Binding-site contacts:
Ligand atom F3 contacts residue TYR152 of chain 15.A at 3.6 Å.
Ligand atom F3 contacts residue ALA150 of chain 15.A at 3.0 Å.
Ligand atom C2C contacts residue TYR128 of chain 15.A at 3.2 Å (hydrophobic).
Ligand atom C4B contacts residue TYR152 of chain 15.A at 3.6 Å (hydrophobic).
Ligand atom F2 contacts residue VAL176 of chain 15.A at 2.7 Å.
Ligand atom F2 contacts residue PHE186 of chain 15.A at 3.1 Å.
Ligand atom C3B contacts residue MET224 of chain 15.A at 3.6 Å (hydrophobic).
Ligand atom CM6 contacts residue TYR152 of chain 15.A at 3.4 Å (hydrophobic).
Ligand atom C6B contacts residue TYR152 of chain 15.A at 3.6 Å (hydrophobic).
Ligand atom C2A contacts residue PHE186 of chain 15.A at 3.3 Å (hydrophobic).
Ligand atom C3 contacts residue LEU106 of chain 15.A at 3.4 Å (hydrophobic).
Ligand atom F1 contacts residue MET224 of chain 15.A at 3.7 Å.
Ligand atom CM2 contacts residue MET224 of chain 15.A at 3.5 Å (hydrophobic).
Ligand atom F3 contacts residue SER175 of chain 15.A at 2.8 Å.
Ligand atom C3C contacts residue TYR128 of chain 15.A at 3.1 Å (hydrophobic).
Ligand atom F1 contacts residue PHE186 of chain 15.A at 3.3 Å.
Ligand atom F3 contacts residue PRO174 of chain 15.A at 3.1 Å.
Ligand atom CM4 contacts residue VAL176 of chain 15.A at 3.7 Å (hydrophobic).
Ligand atom CM3 contacts residue ASN219 of chain 15.A at 3.5 Å.
Ligand atom O1A contacts residue PRO174 of chain 15.A at 3.4 Å.
Ligand atom C4 contacts residue LEU106 of chain 15.A at 3.3 Å (hydrophobic).
Ligand atom CM2 contacts residue TYR128 of chain 15.A at 3.4 Å (hydrophobic).
Ligand atom O1A contacts residue ALA24 of chain 15.C at 3.4 Å.
Ligand atom O1 contacts residue MET221 of chain 15.A at 3.7 Å.
Ligand atom C3A contacts residue PHE186 of chain 15.A at 3.1 Å (hydrophobic).
Ligand atom C4 contacts residue TYR197 of chain 15.A at 3.7 Å (hydrophobic).
Ligand atom N1A contacts residue PHE186 of chain 15.A at 3.5 Å.
Ligand atom O1A contacts residue PHE186 of chain 15.A at 3.4 Å.
Ligand atom CM4 contacts residue PHE186 of chain 15.A at 3.5 Å (hydrophobic).
Ligand atom F3 contacts residue VAL176 of chain 15.A at 3.6 Å.
Ligand atom N1A contacts residue PRO174 of chain 15.A at 3.5 Å.
Ligand atom N3A contacts residue PHE186 of chain 15.A at 3.1 Å.
Ligand atom N1A contacts residue ALA24 of chain 15.C at 3.3 Å.
Ligand atom C5B contacts residue TYR152 of chain 15.A at 3.4 Å (hydrophobic).
Ligand atom C1C contacts residue TYR197 of chain 15.A at 3.7 Å (hydrophobic).
Ligand atom C2A contacts residue TYR152 of chain 15.A at 3.5 Å (hydrophobic).
Ligand atom CM6 contacts residue VAL191 of chain 15.A at 3.7 Å (hydrophobic).
Ligand atom N3A contacts residue TYR152 of chain 15.A at 3.5 Å.
Ligand atom CM4 contacts residue ALA150 of chain 15.A at 3.7 Å (hydrophobic).
Ligand atom C1C contacts residue TYR128 of chain 15.A at 3.3 Å (hydrophobic).

Sequence of chain 11.C:
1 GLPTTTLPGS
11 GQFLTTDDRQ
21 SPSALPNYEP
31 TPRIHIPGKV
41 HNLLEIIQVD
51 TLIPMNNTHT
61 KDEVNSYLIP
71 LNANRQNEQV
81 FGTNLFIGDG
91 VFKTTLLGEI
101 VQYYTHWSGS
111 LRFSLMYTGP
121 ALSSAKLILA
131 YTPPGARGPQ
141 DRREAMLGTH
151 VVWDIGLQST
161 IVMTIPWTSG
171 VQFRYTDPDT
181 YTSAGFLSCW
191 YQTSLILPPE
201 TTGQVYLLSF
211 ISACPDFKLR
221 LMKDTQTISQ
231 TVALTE

Sequence of chain 15.A:
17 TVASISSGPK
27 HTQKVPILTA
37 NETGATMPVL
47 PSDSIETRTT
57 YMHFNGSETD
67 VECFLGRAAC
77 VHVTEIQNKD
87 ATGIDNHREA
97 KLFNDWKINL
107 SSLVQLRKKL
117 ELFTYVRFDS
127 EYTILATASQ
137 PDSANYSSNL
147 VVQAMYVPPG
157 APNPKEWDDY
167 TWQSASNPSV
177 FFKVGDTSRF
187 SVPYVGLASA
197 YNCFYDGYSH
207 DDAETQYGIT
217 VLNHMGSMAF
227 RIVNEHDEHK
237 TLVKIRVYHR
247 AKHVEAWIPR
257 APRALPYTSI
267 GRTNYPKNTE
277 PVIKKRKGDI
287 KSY

The small molecule below binds the protein below.
Small molecule (SMILES): Cc1cc(CCCOc2c(C)cc(-c3noc(C(F)(F)F)n3)cc2C)on1

Sequence of chain 15.C:
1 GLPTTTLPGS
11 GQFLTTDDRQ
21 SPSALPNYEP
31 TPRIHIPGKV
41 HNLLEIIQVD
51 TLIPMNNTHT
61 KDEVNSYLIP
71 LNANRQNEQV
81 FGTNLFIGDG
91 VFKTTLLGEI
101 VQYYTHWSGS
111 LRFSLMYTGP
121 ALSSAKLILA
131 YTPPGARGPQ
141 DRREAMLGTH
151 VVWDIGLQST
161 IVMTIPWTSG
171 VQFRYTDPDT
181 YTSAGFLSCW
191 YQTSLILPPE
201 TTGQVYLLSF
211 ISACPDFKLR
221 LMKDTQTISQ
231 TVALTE